Sequence of chain 1.A:
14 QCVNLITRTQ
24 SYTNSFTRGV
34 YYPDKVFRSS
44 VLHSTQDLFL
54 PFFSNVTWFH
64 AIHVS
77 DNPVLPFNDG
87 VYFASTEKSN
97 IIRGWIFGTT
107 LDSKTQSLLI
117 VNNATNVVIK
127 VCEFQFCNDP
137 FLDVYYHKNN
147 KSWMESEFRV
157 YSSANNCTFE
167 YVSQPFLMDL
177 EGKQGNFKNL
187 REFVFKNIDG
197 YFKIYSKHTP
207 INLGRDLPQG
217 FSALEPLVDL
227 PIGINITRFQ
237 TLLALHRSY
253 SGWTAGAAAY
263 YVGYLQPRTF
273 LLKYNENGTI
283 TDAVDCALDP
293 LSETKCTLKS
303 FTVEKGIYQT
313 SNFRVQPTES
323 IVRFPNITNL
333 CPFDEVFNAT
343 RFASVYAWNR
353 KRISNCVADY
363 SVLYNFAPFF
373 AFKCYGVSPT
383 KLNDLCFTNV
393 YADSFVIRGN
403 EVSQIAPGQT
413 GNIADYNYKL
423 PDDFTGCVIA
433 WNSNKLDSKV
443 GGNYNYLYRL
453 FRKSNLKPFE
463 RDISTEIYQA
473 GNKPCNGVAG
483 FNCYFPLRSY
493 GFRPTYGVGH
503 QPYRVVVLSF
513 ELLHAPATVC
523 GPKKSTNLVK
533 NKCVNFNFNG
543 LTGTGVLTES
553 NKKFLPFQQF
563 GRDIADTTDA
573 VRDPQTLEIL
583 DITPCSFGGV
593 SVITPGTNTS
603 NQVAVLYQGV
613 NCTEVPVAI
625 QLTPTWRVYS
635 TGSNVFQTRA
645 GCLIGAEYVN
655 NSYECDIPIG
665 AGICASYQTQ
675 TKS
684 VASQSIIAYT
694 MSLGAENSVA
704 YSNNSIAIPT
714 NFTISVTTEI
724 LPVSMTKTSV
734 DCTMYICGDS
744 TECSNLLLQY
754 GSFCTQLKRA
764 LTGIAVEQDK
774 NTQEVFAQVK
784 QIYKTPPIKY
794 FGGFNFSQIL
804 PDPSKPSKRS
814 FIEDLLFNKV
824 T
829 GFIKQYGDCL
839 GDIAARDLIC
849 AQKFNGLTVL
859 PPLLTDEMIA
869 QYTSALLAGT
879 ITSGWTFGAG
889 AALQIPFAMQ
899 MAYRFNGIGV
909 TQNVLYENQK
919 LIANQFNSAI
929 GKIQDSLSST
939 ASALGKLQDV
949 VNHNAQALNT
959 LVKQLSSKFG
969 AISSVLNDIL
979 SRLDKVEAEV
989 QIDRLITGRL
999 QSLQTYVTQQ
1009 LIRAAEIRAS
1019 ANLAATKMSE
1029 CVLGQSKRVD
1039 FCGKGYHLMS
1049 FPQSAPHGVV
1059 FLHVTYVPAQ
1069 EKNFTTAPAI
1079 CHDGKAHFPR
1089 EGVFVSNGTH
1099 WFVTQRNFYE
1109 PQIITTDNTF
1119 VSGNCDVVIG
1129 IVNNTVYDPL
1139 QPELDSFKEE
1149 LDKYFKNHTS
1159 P

Binding-site contacts:
Ligand atom C8 contacts residue ASN1155 of chain 1.A at 4.5 Å.
Ligand atom N2 contacts residue ASN1155 of chain 1.A at 3.0 Å (h-bond).
Ligand atom O7 contacts residue ASN1155 of chain 1.A at 2.9 Å (h-bond).
Ligand atom C4 contacts residue ASN1155 of chain 1.A at 4.2 Å.
Ligand atom C1 contacts residue ASN1155 of chain 1.A at 1.4 Å.
Ligand atom C7 contacts residue ASN1155 of chain 1.A at 3.2 Å.
Ligand atom C5 contacts residue ASN1155 of chain 1.A at 3.7 Å.
Ligand atom C3 contacts residue ASN1155 of chain 1.A at 3.8 Å.
Ligand atom O5 contacts residue ASN1155 of chain 1.A at 2.3 Å (h-bond).
Ligand atom C2 contacts residue ASN1155 of chain 1.A at 2.5 Å.

This small molecule binds to this protein.
Small molecule (SMILES): CC(=O)N[C@@H]1[C@@H](O)[C@H](O)[C@@H](CO)O[C@H]1O